A protein and the small-molecule ligand that binds it are described below.
Small molecule (SMILES): O=[N+]([O-])c1cccnc1Nc1ncc(C(F)(F)F)cc1Cl

Sequence of chain 1.A:
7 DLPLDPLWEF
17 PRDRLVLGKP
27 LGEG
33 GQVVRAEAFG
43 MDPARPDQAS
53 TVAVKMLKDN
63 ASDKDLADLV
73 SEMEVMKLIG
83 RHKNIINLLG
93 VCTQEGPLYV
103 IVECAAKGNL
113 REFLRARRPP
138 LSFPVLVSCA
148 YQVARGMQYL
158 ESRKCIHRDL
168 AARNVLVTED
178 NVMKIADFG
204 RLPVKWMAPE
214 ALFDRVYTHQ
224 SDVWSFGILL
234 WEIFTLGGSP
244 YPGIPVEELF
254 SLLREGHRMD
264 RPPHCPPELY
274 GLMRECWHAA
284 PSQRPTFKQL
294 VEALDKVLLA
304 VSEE

Binding-site contacts:
Ligand atom F19 contacts residue LEU173 of chain 1.A at 4.0 Å.
Ligand atom F19 contacts residue GLU105 of chain 1.A at 3.3 Å.
Ligand atom C11 contacts residue LEU27 of chain 1.A at 3.7 Å (hydrophobic).
Ligand atom F20 contacts residue ALA55 of chain 1.A at 3.8 Å.
Ligand atom F19 contacts residue ILE88 of chain 1.A at 3.2 Å.
Ligand atom C18 contacts residue LEU173 of chain 1.A at 3.8 Å (hydrophobic).
Ligand atom C6 contacts residue ALA108 of chain 1.A at 3.7 Å (hydrophobic).
Ligand atom C9 contacts residue CYS106 of chain 1.A at 3.9 Å (hydrophobic).
Ligand atom C15 contacts residue LEU173 of chain 1.A at 3.9 Å (hydrophobic).
Ligand atom CL contacts residue LEU27 of chain 1.A at 3.8 Å.
Ligand atom C7 contacts residue ALA107 of chain 1.A at 3.6 Å (hydrophobic).
Ligand atom C13 contacts residue GLU105 of chain 1.A at 3.2 Å.
Ligand atom C5 contacts residue ALA108 of chain 1.A at 3.8 Å (hydrophobic).
Ligand atom C13 contacts residue ALA107 of chain 1.A at 3.8 Å (hydrophobic).
Ligand atom C14 contacts residue ALA55 of chain 1.A at 4.0 Å (hydrophobic).
Ligand atom N10 contacts residue ALA107 of chain 1.A at 3.2 Å (h-bond).
Ligand atom C13 contacts residue ALA55 of chain 1.A at 3.6 Å (hydrophobic).
Ligand atom C7 contacts residue ALA108 of chain 1.A at 3.8 Å (hydrophobic).
Ligand atom C9 contacts residue LEU27 of chain 1.A at 4.0 Å (hydrophobic).
Ligand atom N8 contacts residue CYS106 of chain 1.A at 2.6 Å (h-bond).
Ligand atom F21 contacts residue LEU173 of chain 1.A at 3.3 Å.
Ligand atom C7 contacts residue CYS106 of chain 1.A at 1.7 Å (hydrophobic).
Ligand atom C16 contacts residue LEU27 of chain 1.A at 3.9 Å (hydrophobic).
Ligand atom C5 contacts residue ARG37 of chain 1.A at 3.4 Å.
Ligand atom F19 contacts residue VAL104 of chain 1.A at 3.4 Å.
Ligand atom N12 contacts residue CYS106 of chain 1.A at 3.5 Å.
Ligand atom N12 contacts residue ALA107 of chain 1.A at 3.1 Å (h-bond).
Ligand atom N8 contacts residue ALA107 of chain 1.A at 3.1 Å (h-bond).
Ligand atom C4 contacts residue ALA107 of chain 1.A at 3.6 Å (hydrophobic).
Ligand atom C13 contacts residue CYS106 of chain 1.A at 3.8 Å (hydrophobic).
Ligand atom F20 contacts residue VAL35 of chain 1.A at 3.5 Å.
Ligand atom C6 contacts residue CYS106 of chain 1.A at 2.7 Å (hydrophobic).
Ligand atom F20 contacts residue VAL104 of chain 1.A at 3.6 Å.
Ligand atom C9 contacts residue ALA107 of chain 1.A at 3.1 Å (hydrophobic).
Ligand atom C11 contacts residue ALA107 of chain 1.A at 3.9 Å (hydrophobic).
Ligand atom C14 contacts residue LEU173 of chain 1.A at 3.6 Å (hydrophobic).
Ligand atom C5 contacts residue CYS106 of chain 1.A at 4.0 Å (hydrophobic).
Ligand atom N10 contacts residue LEU27 of chain 1.A at 3.8 Å.
Ligand atom C6 contacts residue ARG37 of chain 1.A at 3.8 Å.
Ligand atom N8 contacts residue ALA108 of chain 1.A at 3.9 Å.